Sequence of chain 16.F:
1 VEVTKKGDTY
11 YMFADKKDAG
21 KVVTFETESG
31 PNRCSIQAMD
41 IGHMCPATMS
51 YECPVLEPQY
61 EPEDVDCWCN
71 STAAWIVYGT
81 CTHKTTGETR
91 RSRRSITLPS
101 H

The protein below binds the small molecule below.
Small molecule (SMILES): CC(=O)N[C@@H]1[C@@H](O)[C@H](O)[C@@H](CO)O[C@H]1O

Binding-site contacts:
Ligand atom C5 contacts residue ASN70 of chain 16.F at 3.7 Å.
Ligand atom N2 contacts residue PRO31 of chain 16.F at 2.8 Å (h-bond).
Ligand atom C8 contacts residue ASN70 of chain 16.F at 3.6 Å.
Ligand atom C1 contacts residue ARG33 of chain 16.F at 4.2 Å.
Ligand atom C3 contacts residue ASN70 of chain 16.F at 3.8 Å.
Ligand atom C7 contacts residue ASN70 of chain 16.F at 3.1 Å.
Ligand atom N2 contacts residue ASN70 of chain 16.F at 2.9 Å (h-bond).
Ligand atom C7 contacts residue PRO31 of chain 16.F at 3.4 Å (hydrophobic).
Ligand atom C5 contacts residue ARG33 of chain 16.F at 4.1 Å.
Ligand atom O5 contacts residue ASN70 of chain 16.F at 2.4 Å (h-bond).
Ligand atom O7 contacts residue PRO31 of chain 16.F at 3.2 Å (h-bond).
Ligand atom C4 contacts residue ASN70 of chain 16.F at 4.2 Å.
Ligand atom C6 contacts residue ARG33 of chain 16.F at 4.1 Å.
Ligand atom C2 contacts residue PRO31 of chain 16.F at 3.9 Å (hydrophobic).
Ligand atom C1 contacts residue ASN70 of chain 16.F at 1.4 Å.
Ligand atom O7 contacts residue ASN70 of chain 16.F at 3.3 Å (h-bond).
Ligand atom O6 contacts residue ARG33 of chain 16.F at 3.6 Å.
Ligand atom N2 contacts residue ASN32 of chain 16.F at 4.2 Å.
Ligand atom C2 contacts residue ASN70 of chain 16.F at 2.5 Å.
Ligand atom O3 contacts residue PRO31 of chain 16.F at 4.0 Å.
Ligand atom C3 contacts residue PRO31 of chain 16.F at 4.0 Å (hydrophobic).
Ligand atom O7 contacts residue SER71 of chain 16.F at 4.2 Å.